Sequence of chain 1.B:
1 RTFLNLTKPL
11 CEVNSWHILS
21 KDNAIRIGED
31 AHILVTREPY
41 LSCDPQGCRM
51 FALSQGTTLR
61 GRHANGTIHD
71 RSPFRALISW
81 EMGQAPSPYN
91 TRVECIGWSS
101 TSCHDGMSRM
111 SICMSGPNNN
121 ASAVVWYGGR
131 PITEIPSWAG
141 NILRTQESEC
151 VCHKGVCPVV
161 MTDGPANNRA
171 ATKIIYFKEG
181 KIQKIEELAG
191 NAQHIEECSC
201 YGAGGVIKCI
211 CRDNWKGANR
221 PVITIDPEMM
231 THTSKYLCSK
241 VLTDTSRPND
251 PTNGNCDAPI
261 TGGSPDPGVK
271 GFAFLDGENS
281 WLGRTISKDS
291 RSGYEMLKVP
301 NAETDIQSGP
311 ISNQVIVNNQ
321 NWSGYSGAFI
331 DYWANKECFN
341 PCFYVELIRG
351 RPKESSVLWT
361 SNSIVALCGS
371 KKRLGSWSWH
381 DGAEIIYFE

The protein below binds the small molecule below.
Small molecule (SMILES): OC[C@H]1O[C@@H](O)[C@@H](O)[C@@H](O)[C@@H]1O

Binding-site contacts:
Ligand atom C1 contacts residue NAG2 of chain 1.I at 2.3 Å.
Ligand atom O6 contacts residue SER312 of chain 1.B at 4.5 Å.
Ligand atom C2 contacts residue NAG2 of chain 1.I at 3.0 Å.
Ligand atom C5 contacts residue MAN1 of chain 1.W at 4.4 Å.
Ligand atom C6 contacts residue ASN313 of chain 1.B at 3.7 Å.
Ligand atom O2 contacts residue NAG2 of chain 1.I at 2.7 Å (h-bond).
Ligand atom C4 contacts residue NAG2 of chain 1.I at 4.2 Å.
Ligand atom C5 contacts residue NAG2 of chain 1.I at 3.4 Å.
Ligand atom C6 contacts residue SER312 of chain 1.B at 3.3 Å.
Ligand atom C6 contacts residue NAG2 of chain 1.I at 4.0 Å.
Ligand atom O6 contacts residue NAG2 of chain 1.I at 4.4 Å.
Ligand atom C5 contacts residue SER312 of chain 1.B at 4.1 Å.
Ligand atom C6 contacts residue MAN1 of chain 1.W at 3.4 Å.
Ligand atom O5 contacts residue ASN313 of chain 1.B at 3.7 Å.
Ligand atom O4 contacts residue PRO310 of chain 1.B at 3.9 Å.
Ligand atom O2 contacts residue ASN313 of chain 1.B at 4.5 Å.
Ligand atom O6 contacts residue ASN313 of chain 1.B at 3.4 Å (h-bond).
Ligand atom O5 contacts residue NAG2 of chain 1.I at 2.0 Å (h-bond).
Ligand atom C5 contacts residue ILE311 of chain 1.B at 3.7 Å (hydrophobic).
Ligand atom C6 contacts residue ILE311 of chain 1.B at 3.7 Å (hydrophobic).
Ligand atom O5 contacts residue SER312 of chain 1.B at 4.3 Å.
Ligand atom O5 contacts residue ILE311 of chain 1.B at 4.4 Å.
Ligand atom O6 contacts residue PRO310 of chain 1.B at 4.5 Å.
Ligand atom C5 contacts residue ASN313 of chain 1.B at 4.3 Å.
Ligand atom O6 contacts residue MAN1 of chain 1.W at 2.2 Å (h-bond).
Ligand atom C3 contacts residue NAG2 of chain 1.I at 4.2 Å.
Ligand atom C4 contacts residue MAN1 of chain 1.W at 4.2 Å.
Ligand atom C6 contacts residue PRO310 of chain 1.B at 4.2 Å (hydrophobic).
Ligand atom O4 contacts residue MAN1 of chain 1.W at 4.0 Å.